Binding-site contacts:
Ligand atom O5 contacts residue GLU132 of chain 1.E at 4.0 Å.
Ligand atom C5 contacts residue ASN165 of chain 1.E at 3.7 Å.
Ligand atom C6 contacts residue ASN165 of chain 1.E at 4.4 Å.
Ligand atom C1 contacts residue ASN165 of chain 1.E at 1.4 Å.
Ligand atom O5 contacts residue ASN165 of chain 1.E at 2.4 Å (h-bond).
Ligand atom C7 contacts residue ASN165 of chain 1.E at 3.9 Å.
Ligand atom O6 contacts residue ASN165 of chain 1.E at 3.8 Å.
Ligand atom O6 contacts residue ASN164 of chain 1.E at 4.3 Å.
Ligand atom N2 contacts residue ASN165 of chain 1.E at 2.9 Å (h-bond).
Ligand atom C2 contacts residue ASN165 of chain 1.E at 2.5 Å.
Ligand atom C1 contacts residue GLU132 of chain 1.E at 3.6 Å.
Ligand atom C3 contacts residue ASN165 of chain 1.E at 3.8 Å.
Ligand atom C4 contacts residue ASN165 of chain 1.E at 4.3 Å.

This small molecule binds to this protein.
Small molecule (SMILES): CC(=O)N[C@@H]1[C@@H](O)[C@H](O)[C@@H](CO)O[C@H]1O

Sequence of chain 1.E:
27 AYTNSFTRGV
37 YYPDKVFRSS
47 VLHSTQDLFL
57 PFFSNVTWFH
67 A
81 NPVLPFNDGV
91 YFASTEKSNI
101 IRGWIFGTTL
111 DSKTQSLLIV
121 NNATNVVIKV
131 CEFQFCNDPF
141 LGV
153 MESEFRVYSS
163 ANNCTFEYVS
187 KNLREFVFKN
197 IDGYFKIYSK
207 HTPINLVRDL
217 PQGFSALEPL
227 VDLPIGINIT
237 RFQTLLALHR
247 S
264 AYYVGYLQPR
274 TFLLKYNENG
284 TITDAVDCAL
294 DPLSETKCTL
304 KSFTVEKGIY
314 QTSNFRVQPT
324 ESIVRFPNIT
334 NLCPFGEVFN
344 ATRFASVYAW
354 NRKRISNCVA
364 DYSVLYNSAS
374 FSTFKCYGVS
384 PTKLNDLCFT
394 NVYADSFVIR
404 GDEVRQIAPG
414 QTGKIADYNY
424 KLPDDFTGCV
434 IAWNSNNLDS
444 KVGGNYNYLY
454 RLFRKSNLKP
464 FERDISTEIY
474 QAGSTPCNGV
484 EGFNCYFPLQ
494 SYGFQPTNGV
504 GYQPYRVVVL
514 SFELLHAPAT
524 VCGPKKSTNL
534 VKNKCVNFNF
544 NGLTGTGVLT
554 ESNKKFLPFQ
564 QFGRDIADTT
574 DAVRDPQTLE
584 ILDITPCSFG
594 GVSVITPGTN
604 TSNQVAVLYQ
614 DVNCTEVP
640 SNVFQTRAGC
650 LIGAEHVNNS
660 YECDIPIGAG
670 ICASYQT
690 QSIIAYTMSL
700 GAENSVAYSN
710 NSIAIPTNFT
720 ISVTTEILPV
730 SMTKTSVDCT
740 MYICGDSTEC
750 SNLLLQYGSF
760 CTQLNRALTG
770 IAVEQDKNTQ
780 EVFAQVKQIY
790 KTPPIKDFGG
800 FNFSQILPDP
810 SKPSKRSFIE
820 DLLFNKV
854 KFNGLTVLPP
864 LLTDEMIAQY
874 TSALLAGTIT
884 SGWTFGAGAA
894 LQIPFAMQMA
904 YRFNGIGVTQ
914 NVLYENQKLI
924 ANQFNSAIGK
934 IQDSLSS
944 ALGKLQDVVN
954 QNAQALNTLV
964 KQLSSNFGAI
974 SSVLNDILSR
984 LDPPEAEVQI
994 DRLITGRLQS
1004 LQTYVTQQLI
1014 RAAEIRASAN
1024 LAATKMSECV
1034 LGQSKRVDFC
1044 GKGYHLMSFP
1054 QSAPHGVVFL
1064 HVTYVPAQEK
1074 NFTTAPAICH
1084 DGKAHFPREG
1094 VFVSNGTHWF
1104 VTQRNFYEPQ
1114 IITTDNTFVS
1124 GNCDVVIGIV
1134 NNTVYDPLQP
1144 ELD